The small molecule below binds the protein below.
Small molecule (SMILES): CC1(C)[C@@H]2CC[C@@]1(C)C(=O)C2

Sequence of chain 1.A:
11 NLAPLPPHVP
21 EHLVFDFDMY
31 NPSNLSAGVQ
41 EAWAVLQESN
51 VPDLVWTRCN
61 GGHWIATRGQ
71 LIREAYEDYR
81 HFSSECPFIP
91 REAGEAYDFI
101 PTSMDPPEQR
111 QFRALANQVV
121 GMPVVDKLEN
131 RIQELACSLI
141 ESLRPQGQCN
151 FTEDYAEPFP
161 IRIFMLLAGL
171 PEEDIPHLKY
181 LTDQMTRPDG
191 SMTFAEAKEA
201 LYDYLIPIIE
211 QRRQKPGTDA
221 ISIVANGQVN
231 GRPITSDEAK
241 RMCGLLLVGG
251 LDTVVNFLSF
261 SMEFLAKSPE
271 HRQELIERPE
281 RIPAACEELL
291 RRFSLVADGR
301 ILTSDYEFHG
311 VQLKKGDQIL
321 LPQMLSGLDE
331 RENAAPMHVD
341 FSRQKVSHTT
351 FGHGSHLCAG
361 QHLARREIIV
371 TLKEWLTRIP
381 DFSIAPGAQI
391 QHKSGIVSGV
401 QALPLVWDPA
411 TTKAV

Binding-site contacts:
Ligand atom C4 contacts residue HEM1 of chain 1.B at 3.6 Å.
Ligand atom C6 contacts residue CYN1 of chain 1.C at 3.5 Å.
Ligand atom C5 contacts residue HEM1 of chain 1.B at 3.7 Å.
Ligand atom C3 contacts residue LEU245 of chain 1.A at 4.0 Å (hydrophobic).
Ligand atom C5 contacts residue CYN1 of chain 1.C at 3.2 Å.
Ligand atom O contacts residue TYR97 of chain 1.A at 2.6 Å (h-bond).
Ligand atom C2 contacts residue LEU245 of chain 1.A at 4.0 Å (hydrophobic).
Ligand atom C1 contacts residue VAL248 of chain 1.A at 4.2 Å (hydrophobic).
Ligand atom O contacts residue PHE88 of chain 1.A at 3.4 Å.
Ligand atom C9 contacts residue VAL397 of chain 1.A at 4.2 Å (hydrophobic).
Ligand atom C3 contacts residue HEM1 of chain 1.B at 4.1 Å.
Ligand atom C7 contacts residue CYN1 of chain 1.C at 4.2 Å.
Ligand atom C8 contacts residue ILE396 of chain 1.A at 4.2 Å (hydrophobic).
Ligand atom C2 contacts residue TYR97 of chain 1.A at 3.4 Å (hydrophobic).
Ligand atom C9 contacts residue CYN1 of chain 1.C at 3.4 Å.
Ligand atom C2 contacts residue PHE88 of chain 1.A at 4.2 Å (hydrophobic).
Ligand atom C6 contacts residue LEU245 of chain 1.A at 4.2 Å (hydrophobic).
Ligand atom C8 contacts residue VAL296 of chain 1.A at 3.8 Å (hydrophobic).
Ligand atom C10 contacts residue THR186 of chain 1.A at 4.0 Å.
Ligand atom C3 contacts residue TYR97 of chain 1.A at 3.5 Å (hydrophobic).
Ligand atom C4 contacts residue CYN1 of chain 1.C at 4.1 Å.
Ligand atom C8 contacts residue ASP298 of chain 1.A at 3.9 Å.
Ligand atom C10 contacts residue PHE88 of chain 1.A at 4.1 Å (hydrophobic).
Ligand atom C3 contacts residue THR102 of chain 1.A at 3.7 Å.
Ligand atom C10 contacts residue ILE396 of chain 1.A at 4.4 Å (hydrophobic).
Ligand atom C6 contacts residue GLY249 of chain 1.A at 4.2 Å.
Ligand atom C10 contacts residue VAL397 of chain 1.A at 4.3 Å (hydrophobic).
Ligand atom O contacts residue LEU245 of chain 1.A at 3.9 Å.
Ligand atom C6 contacts residue VAL248 of chain 1.A at 3.8 Å (hydrophobic).
Ligand atom C8 contacts residue HEM1 of chain 1.B at 4.1 Å.
Ligand atom C5 contacts residue LEU245 of chain 1.A at 4.1 Å (hydrophobic).
Ligand atom C9 contacts residue THR253 of chain 1.A at 4.0 Å.
Ligand atom C10 contacts residue VAL248 of chain 1.A at 3.6 Å (hydrophobic).
Ligand atom C9 contacts residue VAL296 of chain 1.A at 3.9 Å (hydrophobic).
Ligand atom C9 contacts residue HEM1 of chain 1.B at 4.0 Å.
Ligand atom C1 contacts residue CYN1 of chain 1.C at 4.5 Å.